Binding-site contacts:
Ligand atom C8 contacts residue ASN173 of chain 1.B at 3.5 Å.
Ligand atom C8 contacts residue GLU152 of chain 1.B at 3.9 Å.
Ligand atom C6 contacts residue GLU216 of chain 1.B at 3.3 Å.
Ligand atom C5 contacts residue GLU153 of chain 1.B at 4.3 Å.
Ligand atom O5 contacts residue ASN173 of chain 1.B at 2.4 Å (h-bond).
Ligand atom C7 contacts residue ASN173 of chain 1.B at 3.4 Å.
Ligand atom N2 contacts residue ASN173 of chain 1.B at 2.9 Å (h-bond).
Ligand atom C1 contacts residue ILE154 of chain 1.B at 4.2 Å (hydrophobic).
Ligand atom C1 contacts residue GLU153 of chain 1.B at 4.0 Å.
Ligand atom O4 contacts residue LYS212 of chain 1.B at 3.2 Å (salt-bridge).
Ligand atom C4 contacts residue ASN173 of chain 1.B at 4.2 Å.
Ligand atom C3 contacts residue ASN173 of chain 1.B at 3.8 Å.
Ligand atom C6 contacts residue GLU153 of chain 1.B at 3.7 Å.
Ligand atom O6 contacts residue ILE154 of chain 1.B at 3.6 Å (h-bond).
Ligand atom C2 contacts residue ASN173 of chain 1.B at 2.4 Å.
Ligand atom O7 contacts residue ASN173 of chain 1.B at 4.3 Å.
Ligand atom C5 contacts residue ILE154 of chain 1.B at 4.5 Å (hydrophobic).
Ligand atom C1 contacts residue ASN173 of chain 1.B at 1.4 Å.
Ligand atom C4 contacts residue LYS212 of chain 1.B at 4.3 Å.
Ligand atom O5 contacts residue ILE154 of chain 1.B at 3.5 Å (h-bond).
Ligand atom C5 contacts residue ASN173 of chain 1.B at 3.7 Å.
Ligand atom O6 contacts residue GLU216 of chain 1.B at 2.5 Å (salt-bridge).
Ligand atom O6 contacts residue LYS212 of chain 1.B at 4.3 Å.
Ligand atom C5 contacts residue LYS212 of chain 1.B at 4.1 Å.
Ligand atom O5 contacts residue GLU153 of chain 1.B at 3.3 Å.
Ligand atom C6 contacts residue ILE154 of chain 1.B at 4.2 Å (hydrophobic).
Ligand atom O5 contacts residue GLU152 of chain 1.B at 4.3 Å.
Ligand atom O6 contacts residue GLU153 of chain 1.B at 3.9 Å.
Ligand atom C1 contacts residue GLU152 of chain 1.B at 4.1 Å.

Sequence of chain 1.B:
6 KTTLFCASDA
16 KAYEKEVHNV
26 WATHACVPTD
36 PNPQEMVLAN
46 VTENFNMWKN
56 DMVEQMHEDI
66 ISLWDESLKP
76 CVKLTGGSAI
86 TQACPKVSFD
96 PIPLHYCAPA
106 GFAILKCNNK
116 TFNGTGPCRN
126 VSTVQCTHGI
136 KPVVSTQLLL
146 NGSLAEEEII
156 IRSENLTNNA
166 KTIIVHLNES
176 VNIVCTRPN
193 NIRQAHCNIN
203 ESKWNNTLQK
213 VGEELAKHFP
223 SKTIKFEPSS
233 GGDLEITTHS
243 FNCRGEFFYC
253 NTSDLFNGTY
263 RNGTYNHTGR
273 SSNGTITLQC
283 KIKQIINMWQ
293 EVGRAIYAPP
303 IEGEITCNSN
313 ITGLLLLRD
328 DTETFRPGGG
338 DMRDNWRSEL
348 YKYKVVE

The protein below binds the small molecule below.
Small molecule (SMILES): CC(=O)N[C@@H]1[C@@H](O)[C@H](O)[C@@H](CO)O[C@H]1O